This small molecule binds to this protein.
Small molecule (SMILES): CC(=O)N[C@@H]1[C@@H](O)[C@H](O)[C@@H](CO)O[C@H]1O

Binding-site contacts:
Ligand atom O5 contacts residue TYR28 of chain 1.B at 3.5 Å.
Ligand atom C5 contacts residue TYR28 of chain 1.B at 4.4 Å (hydrophobic).
Ligand atom O6 contacts residue TYR28 of chain 1.B at 3.4 Å.
Ligand atom C5 contacts residue ASN61 of chain 1.B at 3.6 Å.
Ligand atom O7 contacts residue ASN61 of chain 1.B at 2.6 Å (h-bond).
Ligand atom C2 contacts residue ASN61 of chain 1.B at 2.4 Å.
Ligand atom C7 contacts residue ASN61 of chain 1.B at 3.0 Å.
Ligand atom C3 contacts residue ASN61 of chain 1.B at 3.8 Å.
Ligand atom C1 contacts residue TYR28 of chain 1.B at 4.5 Å (hydrophobic).
Ligand atom C1 contacts residue ASN61 of chain 1.B at 1.4 Å.
Ligand atom C4 contacts residue ASN61 of chain 1.B at 4.2 Å.
Ligand atom C8 contacts residue ASN61 of chain 1.B at 4.3 Å.
Ligand atom O5 contacts residue ASN61 of chain 1.B at 2.4 Å (h-bond).
Ligand atom C6 contacts residue TYR28 of chain 1.B at 4.0 Å (hydrophobic).
Ligand atom N2 contacts residue ASN61 of chain 1.B at 2.9 Å (h-bond).

Sequence of chain 1.B:
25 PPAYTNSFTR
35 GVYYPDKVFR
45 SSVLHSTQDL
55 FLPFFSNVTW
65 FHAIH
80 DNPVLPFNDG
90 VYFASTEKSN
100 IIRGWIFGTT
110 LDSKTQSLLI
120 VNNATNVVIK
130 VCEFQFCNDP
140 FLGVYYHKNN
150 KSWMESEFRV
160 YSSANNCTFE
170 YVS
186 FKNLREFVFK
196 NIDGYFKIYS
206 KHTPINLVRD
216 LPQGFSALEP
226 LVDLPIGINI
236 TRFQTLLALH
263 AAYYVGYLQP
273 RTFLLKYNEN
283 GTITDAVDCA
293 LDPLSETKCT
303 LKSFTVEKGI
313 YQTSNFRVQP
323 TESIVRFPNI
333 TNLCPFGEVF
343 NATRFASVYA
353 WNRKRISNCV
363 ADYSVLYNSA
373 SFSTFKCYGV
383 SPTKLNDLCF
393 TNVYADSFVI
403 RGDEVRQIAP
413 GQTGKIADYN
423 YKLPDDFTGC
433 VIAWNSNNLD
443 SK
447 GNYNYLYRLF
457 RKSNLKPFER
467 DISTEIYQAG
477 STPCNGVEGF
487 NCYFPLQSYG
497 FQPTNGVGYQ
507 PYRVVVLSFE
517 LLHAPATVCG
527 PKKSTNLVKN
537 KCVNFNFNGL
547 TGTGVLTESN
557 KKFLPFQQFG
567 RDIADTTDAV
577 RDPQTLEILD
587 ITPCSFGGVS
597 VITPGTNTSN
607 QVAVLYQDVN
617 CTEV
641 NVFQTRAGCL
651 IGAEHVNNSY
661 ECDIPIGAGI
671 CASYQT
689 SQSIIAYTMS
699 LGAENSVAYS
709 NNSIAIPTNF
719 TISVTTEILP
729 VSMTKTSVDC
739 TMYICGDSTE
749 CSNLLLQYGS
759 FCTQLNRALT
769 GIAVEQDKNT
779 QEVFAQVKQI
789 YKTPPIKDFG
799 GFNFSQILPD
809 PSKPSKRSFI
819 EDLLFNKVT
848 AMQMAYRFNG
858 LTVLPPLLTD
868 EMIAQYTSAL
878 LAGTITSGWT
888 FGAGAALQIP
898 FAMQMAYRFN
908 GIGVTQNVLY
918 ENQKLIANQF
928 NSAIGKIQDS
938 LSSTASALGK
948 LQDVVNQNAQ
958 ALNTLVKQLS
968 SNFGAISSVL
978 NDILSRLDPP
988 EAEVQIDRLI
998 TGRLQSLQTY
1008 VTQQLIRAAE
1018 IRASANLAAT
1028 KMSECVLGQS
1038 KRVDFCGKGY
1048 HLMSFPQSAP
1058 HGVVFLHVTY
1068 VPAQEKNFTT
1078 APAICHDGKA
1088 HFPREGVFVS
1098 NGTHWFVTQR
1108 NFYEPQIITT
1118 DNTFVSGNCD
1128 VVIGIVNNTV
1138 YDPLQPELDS